Binding-site contacts:
Ligand atom N2 contacts residue ASN416 of chain 1.C at 3.1 Å (h-bond).
Ligand atom C1 contacts residue GLN263 of chain 1.C at 4.4 Å.
Ligand atom C1 contacts residue ASN416 of chain 1.C at 1.5 Å.
Ligand atom C8 contacts residue ASN232 of chain 1.C at 4.5 Å.
Ligand atom C8 contacts residue NAG1 of chain 1.V at 3.7 Å.
Ligand atom C7 contacts residue ASN416 of chain 1.C at 3.5 Å.
Ligand atom C1 contacts residue PRO261 of chain 1.C at 4.5 Å (hydrophobic).
Ligand atom O5 contacts residue ASN416 of chain 1.C at 2.3 Å (h-bond).
Ligand atom C6 contacts residue PRO261 of chain 1.C at 3.8 Å (hydrophobic).
Ligand atom C3 contacts residue ASN416 of chain 1.C at 3.9 Å.
Ligand atom C5 contacts residue ASN416 of chain 1.C at 3.7 Å.
Ligand atom C2 contacts residue ASN416 of chain 1.C at 2.6 Å.
Ligand atom O7 contacts residue ASN416 of chain 1.C at 3.4 Å (h-bond).
Ligand atom N2 contacts residue GLN263 of chain 1.C at 4.3 Å.
Ligand atom C4 contacts residue ASN416 of chain 1.C at 4.3 Å.
Ligand atom O5 contacts residue PRO261 of chain 1.C at 3.7 Å.
Ligand atom C8 contacts residue SER415 of chain 1.C at 3.8 Å.
Ligand atom O6 contacts residue PRO261 of chain 1.C at 3.9 Å.
Ligand atom C8 contacts residue VAL414 of chain 1.C at 3.3 Å (hydrophobic).
Ligand atom O7 contacts residue ASN232 of chain 1.C at 4.5 Å.
Ligand atom C5 contacts residue PRO261 of chain 1.C at 4.5 Å (hydrophobic).

Sequence of chain 1.C:
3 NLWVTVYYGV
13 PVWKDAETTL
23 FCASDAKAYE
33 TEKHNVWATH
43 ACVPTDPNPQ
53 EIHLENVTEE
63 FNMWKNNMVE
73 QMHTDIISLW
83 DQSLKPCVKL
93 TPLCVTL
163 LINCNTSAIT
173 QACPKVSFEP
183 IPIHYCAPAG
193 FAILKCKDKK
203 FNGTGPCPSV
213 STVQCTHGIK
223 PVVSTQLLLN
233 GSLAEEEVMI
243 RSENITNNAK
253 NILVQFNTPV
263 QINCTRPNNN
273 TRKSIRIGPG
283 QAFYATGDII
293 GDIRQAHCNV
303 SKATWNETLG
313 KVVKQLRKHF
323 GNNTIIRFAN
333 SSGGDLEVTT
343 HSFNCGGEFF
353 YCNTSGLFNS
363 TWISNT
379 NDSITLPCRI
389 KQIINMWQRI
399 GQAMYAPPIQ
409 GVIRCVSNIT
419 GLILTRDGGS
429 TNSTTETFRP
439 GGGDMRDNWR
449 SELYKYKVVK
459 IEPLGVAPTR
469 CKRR

This protein binds this small molecule.
Small molecule (SMILES): CC(=O)N[C@H]1[C@H](O[C@H]2[C@H](O)[C@@H](NC(C)=O)CO[C@@H]2CO)O[C@H](CO)[C@@H](O)[C@@H]1O